Sequence of chain 5.E:
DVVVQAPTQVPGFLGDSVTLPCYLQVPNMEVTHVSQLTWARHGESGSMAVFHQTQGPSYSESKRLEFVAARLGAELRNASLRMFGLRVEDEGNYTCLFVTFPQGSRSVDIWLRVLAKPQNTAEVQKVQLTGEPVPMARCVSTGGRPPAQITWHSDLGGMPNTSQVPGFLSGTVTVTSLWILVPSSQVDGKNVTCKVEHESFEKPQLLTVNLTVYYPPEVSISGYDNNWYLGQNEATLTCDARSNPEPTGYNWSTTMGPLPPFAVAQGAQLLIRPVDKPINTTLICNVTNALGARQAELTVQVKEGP

This protein binds this small molecule.
Small molecule (SMILES): CC(=O)N[C@H]1[C@H](O[C@H]2[C@H](O)[C@@H](NC(C)=O)CO[C@@H]2CO)O[C@H](CO)[C@@H](O[C@@H]2O[C@H](CO)[C@@H](O)[C@H](O)[C@@H]2O)[C@@H]1O

Binding-site contacts:
Ligand atom C6 contacts residue VAL95 of chain 5.E at 3.6 Å (hydrophobic).
Ligand atom O6 contacts residue VAL95 of chain 5.E at 2.9 Å (h-bond).
Ligand atom N2 contacts residue ASN105 of chain 5.E at 2.9 Å (h-bond).
Ligand atom C8 contacts residue TYR50 of chain 5.E at 4.1 Å (hydrophobic).
Ligand atom O5 contacts residue ALA96 of chain 5.E at 4.5 Å.
Ligand atom C7 contacts residue ASN105 of chain 5.E at 3.6 Å.
Ligand atom C5 contacts residue ASN105 of chain 5.E at 3.6 Å.
Ligand atom C8 contacts residue PRO48 of chain 5.E at 4.4 Å (hydrophobic).
Ligand atom C2 contacts residue ASN105 of chain 5.E at 2.5 Å.
Ligand atom C3 contacts residue ASN105 of chain 5.E at 3.8 Å.
Ligand atom O5 contacts residue VAL95 of chain 5.E at 4.5 Å.
Ligand atom C1 contacts residue ASN105 of chain 5.E at 1.4 Å.
Ligand atom O5 contacts residue ASN105 of chain 5.E at 2.4 Å (h-bond).
Ligand atom O7 contacts residue ASN105 of chain 5.E at 4.0 Å.
Ligand atom C4 contacts residue ASN105 of chain 5.E at 4.3 Å.
Ligand atom C5 contacts residue VAL95 of chain 5.E at 4.5 Å (hydrophobic).
Ligand atom O6 contacts residue ALA96 of chain 5.E at 4.3 Å.